A protein and the small-molecule ligand that binds it are described below.
Small molecule (SMILES): CC(=O)N[C@H]1[C@H](O[C@H]2[C@H](O)[C@@H](NC(C)=O)CO[C@@H]2CO)O[C@H](CO)[C@@H](O[C@H]2O[C@H](CO)[C@@H](O)[C@H](O)[C@@H]2O)[C@@H]1O

Sequence of chain 1.A:
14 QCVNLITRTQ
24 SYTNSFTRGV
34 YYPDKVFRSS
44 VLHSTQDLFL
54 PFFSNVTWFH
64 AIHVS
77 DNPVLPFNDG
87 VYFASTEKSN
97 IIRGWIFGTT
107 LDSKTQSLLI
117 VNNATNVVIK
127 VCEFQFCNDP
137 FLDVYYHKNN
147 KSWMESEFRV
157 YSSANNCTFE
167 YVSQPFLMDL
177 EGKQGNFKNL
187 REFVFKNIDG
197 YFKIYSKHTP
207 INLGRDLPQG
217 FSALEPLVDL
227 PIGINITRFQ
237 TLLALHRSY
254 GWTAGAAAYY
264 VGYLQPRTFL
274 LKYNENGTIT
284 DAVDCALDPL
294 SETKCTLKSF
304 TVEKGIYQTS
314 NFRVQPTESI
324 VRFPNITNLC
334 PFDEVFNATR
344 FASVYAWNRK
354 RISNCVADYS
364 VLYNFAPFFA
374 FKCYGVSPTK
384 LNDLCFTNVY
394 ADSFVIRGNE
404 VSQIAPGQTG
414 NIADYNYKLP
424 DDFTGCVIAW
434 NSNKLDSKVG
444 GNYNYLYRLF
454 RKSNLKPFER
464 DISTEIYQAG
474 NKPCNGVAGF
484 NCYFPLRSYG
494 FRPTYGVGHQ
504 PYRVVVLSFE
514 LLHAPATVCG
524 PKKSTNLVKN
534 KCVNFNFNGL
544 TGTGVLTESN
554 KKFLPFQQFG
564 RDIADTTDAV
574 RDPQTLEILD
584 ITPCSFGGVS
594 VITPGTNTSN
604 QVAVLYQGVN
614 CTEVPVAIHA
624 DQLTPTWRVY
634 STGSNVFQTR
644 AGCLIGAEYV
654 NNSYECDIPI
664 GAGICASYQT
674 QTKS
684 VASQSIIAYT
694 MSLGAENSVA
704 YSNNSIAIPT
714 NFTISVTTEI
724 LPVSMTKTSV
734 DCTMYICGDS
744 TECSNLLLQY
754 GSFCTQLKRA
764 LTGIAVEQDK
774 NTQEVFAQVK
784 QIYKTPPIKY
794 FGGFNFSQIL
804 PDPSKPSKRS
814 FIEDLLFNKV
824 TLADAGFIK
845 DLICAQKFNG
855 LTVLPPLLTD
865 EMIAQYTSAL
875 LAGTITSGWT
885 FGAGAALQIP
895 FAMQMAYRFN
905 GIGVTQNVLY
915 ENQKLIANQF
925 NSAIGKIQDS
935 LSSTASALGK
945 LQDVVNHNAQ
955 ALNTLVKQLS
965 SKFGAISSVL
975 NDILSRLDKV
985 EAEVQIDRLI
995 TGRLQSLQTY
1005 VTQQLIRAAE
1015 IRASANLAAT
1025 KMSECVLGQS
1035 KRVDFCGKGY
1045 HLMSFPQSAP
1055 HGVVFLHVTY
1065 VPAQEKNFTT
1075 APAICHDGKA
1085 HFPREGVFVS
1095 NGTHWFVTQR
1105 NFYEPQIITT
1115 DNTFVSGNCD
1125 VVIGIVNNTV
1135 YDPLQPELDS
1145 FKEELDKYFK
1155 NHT

Binding-site contacts:
Ligand atom C6 contacts residue GLN801 of chain 1.A at 4.3 Å.
Ligand atom C7 contacts residue GLN801 of chain 1.A at 4.2 Å.
Ligand atom C2 contacts residue ASN798 of chain 1.A at 2.4 Å.
Ligand atom C2 contacts residue SER800 of chain 1.A at 4.4 Å.
Ligand atom O5 contacts residue SER800 of chain 1.A at 3.6 Å.
Ligand atom N2 contacts residue ASN798 of chain 1.A at 2.7 Å (h-bond).
Ligand atom C8 contacts residue GLN801 of chain 1.A at 3.2 Å.
Ligand atom O7 contacts residue ASN798 of chain 1.A at 3.5 Å (h-bond).
Ligand atom C7 contacts residue ASN798 of chain 1.A at 3.3 Å.
Ligand atom C5 contacts residue SER800 of chain 1.A at 3.8 Å.
Ligand atom O5 contacts residue ASN798 of chain 1.A at 2.5 Å (h-bond).
Ligand atom C1 contacts residue ASN798 of chain 1.A at 1.5 Å.
Ligand atom C1 contacts residue SER800 of chain 1.A at 3.3 Å.
Ligand atom C3 contacts residue ASN798 of chain 1.A at 3.8 Å.
Ligand atom C8 contacts residue ASN798 of chain 1.A at 4.4 Å.
Ligand atom C4 contacts residue ASN798 of chain 1.A at 4.3 Å.
Ligand atom C5 contacts residue ASN798 of chain 1.A at 3.8 Å.